Binding-site contacts:
Ligand atom C7 contacts residue LYS665 of chain 1.A at 3.9 Å.
Ligand atom N2 contacts residue THR769 of chain 1.A at 3.8 Å.
Ligand atom C2 contacts residue GLU686 of chain 1.A at 3.7 Å.
Ligand atom C3 contacts residue THR769 of chain 1.A at 4.0 Å.
Ligand atom O4 contacts residue LEU767 of chain 1.A at 4.0 Å.
Ligand atom C6 contacts residue GLN818 of chain 1.A at 3.8 Å.
Ligand atom C5 contacts residue GLU766 of chain 1.A at 4.0 Å.
Ligand atom C8 contacts residue THR769 of chain 1.A at 3.9 Å.
Ligand atom O2 contacts residue LEU767 of chain 1.A at 2.7 Å (h-bond).
Ligand atom C6 contacts residue GLU766 of chain 1.A at 2.9 Å.
Ligand atom C5 contacts residue GLN818 of chain 1.A at 3.8 Å.
Ligand atom C3 contacts residue ARG768 of chain 1.A at 4.1 Å.
Ligand atom N2 contacts residue GLU686 of chain 1.A at 4.0 Å.
Ligand atom O3 contacts residue ASN765 of chain 1.A at 4.0 Å.
Ligand atom O3 contacts residue ARG768 of chain 1.A at 3.5 Å.
Ligand atom O7 contacts residue GLU686 of chain 1.A at 3.0 Å (salt-bridge).
Ligand atom O4 contacts residue GLU686 of chain 1.A at 2.5 Å (salt-bridge).
Ligand atom O7 contacts residue LYS665 of chain 1.A at 2.9 Å (salt-bridge).
Ligand atom C3 contacts residue GLU686 of chain 1.A at 3.5 Å.
Ligand atom C4 contacts residue GLU686 of chain 1.A at 3.5 Å.
Ligand atom O6 contacts residue GLU766 of chain 1.A at 2.5 Å (salt-bridge).
Ligand atom O6 contacts residue ARG768 of chain 1.A at 3.9 Å.
Ligand atom O3 contacts residue GLU686 of chain 1.A at 2.5 Å (salt-bridge).
Ligand atom O3 contacts residue LEU767 of chain 1.A at 2.9 Å (h-bond).
Ligand atom O5 contacts residue GLN818 of chain 1.A at 3.3 Å (h-bond).
Ligand atom O4 contacts residue GLN818 of chain 1.A at 2.7 Å (h-bond).
Ligand atom C3 contacts residue LEU767 of chain 1.A at 4.0 Å (hydrophobic).
Ligand atom O2 contacts residue GLU766 of chain 1.A at 3.7 Å.
Ligand atom C2 contacts residue GLN818 of chain 1.A at 3.7 Å.
Ligand atom O4 contacts residue ARG768 of chain 1.A at 4.0 Å.
Ligand atom C1 contacts residue GLN818 of chain 1.A at 3.5 Å.
Ligand atom C7 contacts residue THR769 of chain 1.A at 3.9 Å.
Ligand atom C7 contacts residue GLU686 of chain 1.A at 3.8 Å.
Ligand atom C2 contacts residue LEU767 of chain 1.A at 3.1 Å (hydrophobic).
Ligand atom C4 contacts residue GLN818 of chain 1.A at 3.8 Å.
Ligand atom O3 contacts residue THR769 of chain 1.A at 2.9 Å (h-bond).
Ligand atom C4 contacts residue LEU767 of chain 1.A at 3.8 Å (hydrophobic).
Ligand atom C3 contacts residue LEU767 of chain 1.A at 4.1 Å (hydrophobic).
Ligand atom C4 contacts residue ARG768 of chain 1.A at 3.9 Å.
Ligand atom O3 contacts residue GLU766 of chain 1.A at 3.8 Å.

Sequence of chain 1.A:
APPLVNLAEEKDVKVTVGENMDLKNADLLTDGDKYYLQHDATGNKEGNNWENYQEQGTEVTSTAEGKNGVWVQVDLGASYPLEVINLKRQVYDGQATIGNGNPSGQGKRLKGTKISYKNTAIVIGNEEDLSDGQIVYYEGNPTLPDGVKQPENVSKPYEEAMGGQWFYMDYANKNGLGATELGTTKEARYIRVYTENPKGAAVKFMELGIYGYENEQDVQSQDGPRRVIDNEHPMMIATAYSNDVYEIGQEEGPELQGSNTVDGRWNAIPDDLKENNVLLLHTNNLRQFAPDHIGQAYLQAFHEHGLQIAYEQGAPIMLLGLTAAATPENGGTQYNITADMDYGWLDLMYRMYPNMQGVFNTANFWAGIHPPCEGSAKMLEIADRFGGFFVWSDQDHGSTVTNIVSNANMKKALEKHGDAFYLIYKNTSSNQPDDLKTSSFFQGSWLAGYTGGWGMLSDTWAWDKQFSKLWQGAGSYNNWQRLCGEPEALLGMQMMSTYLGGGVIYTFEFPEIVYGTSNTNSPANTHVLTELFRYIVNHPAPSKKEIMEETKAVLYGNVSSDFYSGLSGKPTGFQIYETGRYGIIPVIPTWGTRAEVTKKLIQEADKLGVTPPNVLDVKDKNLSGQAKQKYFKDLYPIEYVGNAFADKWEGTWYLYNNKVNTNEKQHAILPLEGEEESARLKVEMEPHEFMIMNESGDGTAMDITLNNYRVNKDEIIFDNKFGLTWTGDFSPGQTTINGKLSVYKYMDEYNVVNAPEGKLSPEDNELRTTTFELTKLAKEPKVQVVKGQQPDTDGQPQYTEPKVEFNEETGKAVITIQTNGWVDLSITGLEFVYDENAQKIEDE

This small molecule binds to this protein.
Small molecule (SMILES): CC(=O)N[C@@H]1[C@@H](O)[C@H](O[C@@H]2O[C@H](CO)[C@H](O)[C@H](O[C@H]3O[C@H](CO)[C@H](O)[C@H](O)[C@H]3NC(C)=O)[C@H]2O[C@@H]2O[C@@H](C)[C@@H](O)[C@@H](O)[C@@H]2O)[C@@H](CO)O[C@H]1O